Binding-site contacts:
Ligand atom C2 contacts residue MG1 of chain 2.F at 3.1 Å.
Ligand atom O3 contacts residue ARG159 of chain 2.B at 2.8 Å (salt-bridge).
Ligand atom O2 contacts residue ASP85 of chain 2.B at 4.2 Å.
Ligand atom C2 contacts residue LEU48 of chain 2.B at 3.8 Å (hydrophobic).
Ligand atom C1 contacts residue MG1 of chain 2.F at 3.0 Å.
Ligand atom O4 contacts residue ASP58 of chain 2.B at 4.1 Å.
Ligand atom O4 contacts residue LEU48 of chain 2.B at 2.8 Å (h-bond).
Ligand atom C2 contacts residue ALA238 of chain 2.B at 4.5 Å (hydrophobic).
Ligand atom C2 contacts residue SER46 of chain 2.B at 3.3 Å.
Ligand atom O1 contacts residue TRP44 of chain 2.B at 3.4 Å.
Ligand atom O1 contacts residue ARG159 of chain 2.B at 3.8 Å.
Ligand atom O1 contacts residue MG1 of chain 2.F at 4.2 Å.
Ligand atom O2 contacts residue SER46 of chain 2.B at 2.6 Å (h-bond).
Ligand atom O1 contacts residue ALA238 of chain 2.B at 3.9 Å.
Ligand atom C2 contacts residue GLY47 of chain 2.B at 3.8 Å.
Ligand atom O4 contacts residue MG1 of chain 2.F at 2.2 Å.
Ligand atom O2 contacts residue LEU48 of chain 2.B at 4.1 Å.
Ligand atom O2 contacts residue ALA238 of chain 2.B at 3.2 Å (h-bond).
Ligand atom O4 contacts residue GLY47 of chain 2.B at 3.2 Å (h-bond).
Ligand atom O3 contacts residue ASP85 of chain 2.B at 3.2 Å (salt-bridge).
Ligand atom C2 contacts residue TRP44 of chain 2.B at 3.8 Å (hydrophobic).
Ligand atom O3 contacts residue TRP44 of chain 2.B at 4.1 Å.
Ligand atom C1 contacts residue ARG159 of chain 2.B at 3.6 Å.
Ligand atom C1 contacts residue ASP85 of chain 2.B at 3.5 Å.
Ligand atom O2 contacts residue TRP44 of chain 2.B at 3.1 Å (h-bond).
Ligand atom C2 contacts residue ASP85 of chain 2.B at 3.3 Å.
Ligand atom O3 contacts residue MG1 of chain 2.F at 2.3 Å.
Ligand atom O4 contacts residue SER46 of chain 2.B at 3.5 Å (h-bond).
Ligand atom O4 contacts residue ASP85 of chain 2.B at 2.8 Å (salt-bridge).
Ligand atom O2 contacts residue GLY47 of chain 2.B at 4.2 Å.
Ligand atom C1 contacts residue TRP44 of chain 2.B at 3.6 Å (hydrophobic).
Ligand atom O1 contacts residue ASP85 of chain 2.B at 4.4 Å.
Ligand atom O2 contacts residue MG1 of chain 2.F at 4.3 Å.
Ligand atom O1 contacts residue VAL215 of chain 2.B at 4.4 Å.

This protein binds this small molecule.
Small molecule (SMILES): O=C([O-])C(=O)[O-]

Sequence of chain 2.B:
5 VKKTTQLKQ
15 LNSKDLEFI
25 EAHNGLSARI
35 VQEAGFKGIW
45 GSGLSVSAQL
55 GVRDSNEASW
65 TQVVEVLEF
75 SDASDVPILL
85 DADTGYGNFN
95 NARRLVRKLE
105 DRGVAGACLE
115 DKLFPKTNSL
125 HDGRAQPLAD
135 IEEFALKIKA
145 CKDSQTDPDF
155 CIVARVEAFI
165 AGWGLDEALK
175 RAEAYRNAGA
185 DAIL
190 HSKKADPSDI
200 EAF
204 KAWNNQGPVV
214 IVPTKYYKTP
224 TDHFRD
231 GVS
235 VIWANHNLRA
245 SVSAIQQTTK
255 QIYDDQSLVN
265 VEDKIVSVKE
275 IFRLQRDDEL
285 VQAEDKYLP